A protein and the small-molecule ligand that binds it are described below.
Small molecule (SMILES): Cc1cn([C@H]2C[C@H](O[P](=O)(O)OC[C@H]3O[C@@H](n4cc(C)c(=O)[nH]c4=O)C[C@@H]3O[P](=O)(O)OC[C@H]3O[C@@H](n4cc(C)c(=O)[nH]c4=O)C[C@@H]3O)[C@@H](CO[P](=O)(O)O[C@H]3C[C@H](n4ccc(N)nc4=O)O[C@@H]3CO[P](=O)(O)O[C@H]3C[C@H](n4cnc5c(N)ncnc54)O[C@@H]3CO[P](=O)(O)O[C@H]3C[C@H](n4cnc5c(=O)nc(N)[nH]c54)O[C@@H]3COP(=O)=O)O2)c(=O)[nH]c1=O

Binding-site contacts:
Ligand atom N7 contacts residue DG2 of chain 1.B at 3.1 Å (h-bond).
Ligand atom C7 contacts residue TYR148 of chain 1.F at 3.4 Å (hydrophobic).
Ligand atom C6 contacts residue DA3 of chain 1.B at 3.2 Å.
Ligand atom N4 contacts residue DG1 of chain 1.B at 2.8 Å (h-bond).
Ligand atom C5 contacts residue DG2 of chain 1.B at 3.5 Å.
Ligand atom C4 contacts residue DG2 of chain 1.B at 3.4 Å.
Ligand atom OP2 contacts residue DG2 of chain 1.B at 3.4 Å (h-bond).
Ligand atom O3' contacts residue THR15 of chain 1.F at 3.0 Å (h-bond).
Ligand atom O2 contacts residue ASN62 of chain 1.F at 3.2 Å (h-bond).
Ligand atom O4' contacts residue DA3 of chain 1.B at 3.1 Å.
Ligand atom C3' contacts residue GLU14 of chain 1.F at 3.5 Å.
Ligand atom OP2 contacts residue DT6 of chain 1.C at 3.1 Å (h-bond).
Ligand atom N7 contacts residue DA3 of chain 1.B at 3.3 Å.
Ligand atom N1 contacts residue DG2 of chain 1.B at 3.5 Å.
Ligand atom N2 contacts residue DC4 of chain 1.B at 3.3 Å (h-bond).
Ligand atom C1' contacts residue DG2 of chain 1.B at 3.4 Å.
Ligand atom C2 contacts residue DG2 of chain 1.B at 3.4 Å.
Ligand atom O4' contacts residue ASN62 of chain 1.F at 3.0 Å (h-bond).
Ligand atom N6 contacts residue DG1 of chain 1.B at 3.5 Å (h-bond).
Ligand atom O2 contacts residue THR17 of chain 1.F at 3.3 Å.
Ligand atom C8 contacts residue DA3 of chain 1.B at 3.4 Å.
Ligand atom N6 contacts residue DA3 of chain 1.B at 3.4 Å.
Ligand atom N6 contacts residue DG2 of chain 1.B at 2.7 Å (h-bond).
Ligand atom O4' contacts residue DT6 of chain 1.C at 3.2 Å (h-bond).
Ligand atom N1 contacts residue DA3 of chain 1.B at 3.4 Å (h-bond).
Ligand atom N2 contacts residue DG2 of chain 1.B at 3.4 Å.
Ligand atom C3' contacts residue DT5 of chain 1.C at 3.2 Å.
Ligand atom N3 contacts residue DA3 of chain 1.B at 3.1 Å (h-bond).
Ligand atom OP1 contacts residue DT5 of chain 1.C at 2.9 Å (h-bond).
Ligand atom OP1 contacts residue VAL130 of chain 1.F at 3.0 Å (h-bond).
Ligand atom N2 contacts residue DA3 of chain 1.B at 2.9 Å (h-bond).
Ligand atom C5' contacts residue DT5 of chain 1.C at 3.4 Å.
Ligand atom N3 contacts residue DG1 of chain 1.B at 3.0 Å (h-bond).
Ligand atom O4' contacts residue PHE65 of chain 1.F at 3.2 Å.
Ligand atom N3 contacts residue DG2 of chain 1.B at 3.3 Å (h-bond).
Ligand atom O6 contacts residue ASN313 of chain 1.F at 3.3 Å (h-bond).
Ligand atom O4' contacts residue DA3 of chain 1.B at 3.1 Å (h-bond).
Ligand atom C5 contacts residue DA3 of chain 1.B at 3.4 Å.
Ligand atom N4 contacts residue DG2 of chain 1.B at 2.9 Å (h-bond).
Ligand atom O3' contacts residue GLU14 of chain 1.F at 2.7 Å (salt-bridge).

Sequence of chain 1.F:
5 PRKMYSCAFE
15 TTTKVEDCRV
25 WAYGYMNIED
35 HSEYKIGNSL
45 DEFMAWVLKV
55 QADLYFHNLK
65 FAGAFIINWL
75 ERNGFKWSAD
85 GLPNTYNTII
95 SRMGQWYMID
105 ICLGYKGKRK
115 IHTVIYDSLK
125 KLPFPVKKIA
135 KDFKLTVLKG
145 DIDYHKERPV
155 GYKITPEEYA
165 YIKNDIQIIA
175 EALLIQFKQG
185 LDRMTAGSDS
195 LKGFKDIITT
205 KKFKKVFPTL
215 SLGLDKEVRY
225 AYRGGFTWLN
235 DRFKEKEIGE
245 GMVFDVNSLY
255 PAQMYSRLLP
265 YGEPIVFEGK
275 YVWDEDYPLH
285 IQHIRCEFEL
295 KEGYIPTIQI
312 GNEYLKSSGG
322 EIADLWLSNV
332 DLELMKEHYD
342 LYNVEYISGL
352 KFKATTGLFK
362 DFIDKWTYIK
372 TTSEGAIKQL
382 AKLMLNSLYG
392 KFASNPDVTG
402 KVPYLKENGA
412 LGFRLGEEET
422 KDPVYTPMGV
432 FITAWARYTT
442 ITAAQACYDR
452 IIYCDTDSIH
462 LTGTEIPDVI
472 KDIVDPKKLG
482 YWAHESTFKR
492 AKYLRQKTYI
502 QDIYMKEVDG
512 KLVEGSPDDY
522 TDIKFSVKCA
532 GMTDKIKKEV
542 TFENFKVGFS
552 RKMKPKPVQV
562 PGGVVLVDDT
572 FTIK